A small-molecule ligand and the protein it binds are described below.
Small molecule (SMILES): CC(=O)N[C@@H]1[C@@H](O)[C@H](O)[C@@H](CO)O[C@H]1O

Sequence of chain 43.G:
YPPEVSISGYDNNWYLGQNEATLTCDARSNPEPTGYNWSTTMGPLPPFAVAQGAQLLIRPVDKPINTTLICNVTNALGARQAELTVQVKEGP

Binding-site contacts:
Ligand atom O5 contacts residue THR74 of chain 43.G at 4.0 Å.
Ligand atom N2 contacts residue GLN81 of chain 43.G at 4.3 Å.
Ligand atom C2 contacts residue ASN72 of chain 43.G at 2.6 Å.
Ligand atom O7 contacts residue ASN72 of chain 43.G at 3.3 Å (h-bond).
Ligand atom C8 contacts residue GLN81 of chain 43.G at 3.2 Å.
Ligand atom C5 contacts residue THR74 of chain 43.G at 3.9 Å.
Ligand atom C1 contacts residue ASN72 of chain 43.G at 1.5 Å.
Ligand atom C1 contacts residue ALA79 of chain 43.G at 4.3 Å (hydrophobic).
Ligand atom C7 contacts residue GLN81 of chain 43.G at 3.8 Å.
Ligand atom C6 contacts residue THR74 of chain 43.G at 3.7 Å.
Ligand atom C4 contacts residue ASN72 of chain 43.G at 4.3 Å.
Ligand atom O7 contacts residue GLN81 of chain 43.G at 3.9 Å.
Ligand atom N2 contacts residue ASN72 of chain 43.G at 3.2 Å (h-bond).
Ligand atom O5 contacts residue ASN72 of chain 43.G at 2.4 Å (h-bond).
Ligand atom C7 contacts residue ASN72 of chain 43.G at 3.5 Å.
Ligand atom C3 contacts residue ASN72 of chain 43.G at 4.0 Å.
Ligand atom C5 contacts residue ASN72 of chain 43.G at 3.7 Å.